Sequence of chain 1.K:
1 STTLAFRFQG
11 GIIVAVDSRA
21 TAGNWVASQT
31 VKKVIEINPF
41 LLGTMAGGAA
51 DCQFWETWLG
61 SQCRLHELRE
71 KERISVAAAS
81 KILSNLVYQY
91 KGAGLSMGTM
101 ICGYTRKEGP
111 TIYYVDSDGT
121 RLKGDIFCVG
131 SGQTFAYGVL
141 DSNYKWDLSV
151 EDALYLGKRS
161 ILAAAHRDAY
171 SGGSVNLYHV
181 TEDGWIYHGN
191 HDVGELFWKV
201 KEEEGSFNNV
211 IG

This small molecule binds to this protein.
Small molecule (SMILES): CC(C)C[C@H](NC(=O)[C@H](CCc1ccccc1)NC(=O)CN1CCOCC1)C(=O)N[C@@H](Cc1ccccc1)C(=O)N[C@@H](CC(C)C)[C@@H](O)[C@H](C)CO

Sequence of chain 1.L:
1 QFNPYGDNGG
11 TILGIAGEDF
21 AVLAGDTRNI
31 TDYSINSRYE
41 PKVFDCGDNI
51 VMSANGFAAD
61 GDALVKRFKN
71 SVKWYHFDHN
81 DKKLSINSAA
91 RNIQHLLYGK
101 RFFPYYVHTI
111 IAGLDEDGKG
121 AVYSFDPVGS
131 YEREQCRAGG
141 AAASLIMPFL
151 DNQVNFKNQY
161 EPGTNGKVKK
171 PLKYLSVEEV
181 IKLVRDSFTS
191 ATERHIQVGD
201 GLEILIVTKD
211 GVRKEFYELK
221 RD

Binding-site contacts:
Ligand atom O1 contacts residue HIS108 of chain 1.L at 3.2 Å.
Ligand atom O48 contacts residue MES1 of chain 1.IA at 3.1 Å (h-bond).
Ligand atom O48 contacts residue SER1 of chain 1.K at 2.2 Å (h-bond).
Ligand atom C51 contacts residue TYR170 of chain 1.K at 3.5 Å (hydrophobic).
Ligand atom C31 contacts residue GLY47 of chain 1.K at 3.3 Å.
Ligand atom C17 contacts residue ARG101 of chain 1.L at 3.7 Å.
Ligand atom O29 contacts residue ALA49 of chain 1.K at 3.2 Å (h-bond).
Ligand atom C39 contacts residue GLY47 of chain 1.K at 3.4 Å.
Ligand atom C59 contacts residue SER1 of chain 1.K at 2.5 Å.
Ligand atom N41 contacts residue SER1 of chain 1.K at 3.6 Å.
Ligand atom C46 contacts residue ALA49 of chain 1.K at 3.6 Å (hydrophobic).
Ligand atom C16 contacts residue VAL128 of chain 1.L at 3.4 Å (hydrophobic).
Ligand atom C8 contacts residue PRO127 of chain 1.L at 3.6 Å (hydrophobic).
Ligand atom C59 contacts residue MES1 of chain 1.IA at 3.5 Å.
Ligand atom O9 contacts residue PRO127 of chain 1.L at 3.0 Å.
Ligand atom C47 contacts residue LYS33 of chain 1.K at 3.6 Å.
Ligand atom N22 contacts residue ASP126 of chain 1.L at 3.5 Å (salt-bridge).
Ligand atom O9 contacts residue HIS108 of chain 1.L at 3.3 Å (h-bond).
Ligand atom O60 contacts residue MES1 of chain 1.IA at 2.2 Å (h-bond).
Ligand atom C11 contacts residue ASP126 of chain 1.L at 3.5 Å.
Ligand atom C58 contacts residue SER1 of chain 1.K at 2.4 Å.
Ligand atom C44 contacts residue SER1 of chain 1.K at 3.7 Å.
Ligand atom C27 contacts residue ALA27 of chain 1.K at 3.4 Å (hydrophobic).
Ligand atom N30 contacts residue THR21 of chain 1.K at 2.9 Å (h-bond).
Ligand atom C5 contacts residue HIS108 of chain 1.L at 3.5 Å.
Ligand atom C58 contacts residue TYR170 of chain 1.K at 3.0 Å (hydrophobic).
Ligand atom O48 contacts residue GLY47 of chain 1.K at 3.2 Å (h-bond).
Ligand atom N41 contacts residue GLY47 of chain 1.K at 2.8 Å (h-bond).
Ligand atom O40 contacts residue ALA20 of chain 1.K at 3.4 Å.
Ligand atom O60 contacts residue SER1 of chain 1.K at 3.1 Å (h-bond).
Ligand atom C47 contacts residue SER1 of chain 1.K at 1.4 Å.
Ligand atom C43 contacts residue GLY47 of chain 1.K at 3.4 Å.
Ligand atom C51 contacts residue SER1 of chain 1.K at 1.5 Å.
Ligand atom C12 contacts residue ASP126 of chain 1.L at 3.1 Å.
Ligand atom O40 contacts residue THR21 of chain 1.K at 3.1 Å (h-bond).
Ligand atom C23 contacts residue THR21 of chain 1.K at 3.4 Å.
Ligand atom C58 contacts residue ARG19 of chain 1.K at 3.5 Å.
Ligand atom C42 contacts residue SER1 of chain 1.K at 2.4 Å.
Ligand atom C43 contacts residue SER1 of chain 1.K at 2.7 Å.
Ligand atom C28 contacts residue THR21 of chain 1.K at 3.6 Å.